The protein below binds the small molecule below.
Small molecule (SMILES): O=c1[nH]cnc2c1ncn2[C@@H]1O[C@H](COP(=O)(O)O)[C@@H](O)[C@H]1O

Sequence of chain 1.D:
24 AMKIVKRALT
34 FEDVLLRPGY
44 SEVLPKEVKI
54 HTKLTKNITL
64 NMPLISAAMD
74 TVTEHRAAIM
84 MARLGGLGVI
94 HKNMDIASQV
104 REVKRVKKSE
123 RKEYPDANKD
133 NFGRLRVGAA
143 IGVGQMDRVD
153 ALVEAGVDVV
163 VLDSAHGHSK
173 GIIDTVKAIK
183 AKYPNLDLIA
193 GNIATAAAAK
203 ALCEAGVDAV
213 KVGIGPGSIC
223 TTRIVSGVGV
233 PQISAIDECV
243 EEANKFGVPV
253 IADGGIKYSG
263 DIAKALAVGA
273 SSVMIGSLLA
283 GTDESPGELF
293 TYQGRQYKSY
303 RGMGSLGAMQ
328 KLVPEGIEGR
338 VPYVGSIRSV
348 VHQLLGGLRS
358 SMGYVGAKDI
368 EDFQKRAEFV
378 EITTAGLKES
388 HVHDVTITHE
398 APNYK

Binding-site contacts:
Ligand atom C2 contacts residue GLU332 of chain 1.D at 3.4 Å.
Ligand atom O2P contacts residue TYR302 of chain 1.D at 2.6 Å (h-bond).
Ligand atom C8 contacts residue MET72 of chain 1.D at 3.5 Å (hydrophobic).
Ligand atom O6 contacts residue GLY304 of chain 1.D at 3.1 Å.
Ligand atom C3' contacts residue ASP255 of chain 1.D at 3.4 Å.
Ligand atom O2' contacts residue ASN194 of chain 1.D at 3.6 Å.
Ligand atom C8 contacts residue ILE221 of chain 1.D at 3.7 Å (hydrophobic).
Ligand atom O5' contacts residue GLY219 of chain 1.D at 3.5 Å.
Ligand atom N7 contacts residue GLY304 of chain 1.D at 3.4 Å.
Ligand atom O2' contacts residue ASP255 of chain 1.D at 2.4 Å (salt-bridge).
Ligand atom O3' contacts residue ASP255 of chain 1.D at 2.6 Å (salt-bridge).
Ligand atom C5 contacts residue MET305 of chain 1.D at 3.6 Å (hydrophobic).
Ligand atom C2 contacts residue CYS222 of chain 1.D at 3.3 Å (hydrophobic).
Ligand atom C6 contacts residue GLY306 of chain 1.D at 3.4 Å.
Ligand atom O2P contacts residue SER220 of chain 1.D at 2.6 Å (h-bond).
Ligand atom O3P contacts residue GLY219 of chain 1.D at 3.5 Å.
Ligand atom O3' contacts residue MET276 of chain 1.D at 3.2 Å (h-bond).
Ligand atom O6 contacts residue GLY333 of chain 1.D at 3.4 Å.
Ligand atom O2P contacts residue SER279 of chain 1.D at 3.1 Å (h-bond).
Ligand atom O5' contacts residue GLY256 of chain 1.D at 3.6 Å.
Ligand atom C4' contacts residue ASP255 of chain 1.D at 3.4 Å.
Ligand atom N3 contacts residue CYS222 of chain 1.D at 3.5 Å.
Ligand atom N7 contacts residue MET305 of chain 1.D at 2.9 Å (h-bond).
Ligand atom O3' contacts residue ALA70 of chain 1.D at 3.4 Å.
Ligand atom C4 contacts residue ILE221 of chain 1.D at 3.8 Å (hydrophobic).
Ligand atom C5' contacts residue TYR302 of chain 1.D at 3.6 Å (hydrophobic).
Ligand atom O1P contacts residue GLY278 of chain 1.D at 3.0 Å (h-bond).
Ligand atom C2 contacts residue 8L11 of chain 1.T at 3.1 Å.
Ligand atom C5 contacts residue ILE221 of chain 1.D at 3.6 Å (hydrophobic).
Ligand atom P contacts residue SER220 of chain 1.D at 3.6 Å.
Ligand atom C2' contacts residue ASP255 of chain 1.D at 3.6 Å.
Ligand atom N1 contacts residue 8L11 of chain 1.T at 3.4 Å (h-bond).
Ligand atom N7 contacts residue ILE221 of chain 1.D at 3.6 Å.
Ligand atom O3P contacts residue SER220 of chain 1.D at 2.9 Å (h-bond).
Ligand atom O6 contacts residue GLY306 of chain 1.D at 2.6 Å (h-bond).
Ligand atom O6 contacts residue MET305 of chain 1.D at 3.2 Å (h-bond).
Ligand atom N3 contacts residue 8L11 of chain 1.T at 3.6 Å.
Ligand atom O3P contacts residue GLY257 of chain 1.D at 3.1 Å (h-bond).
Ligand atom N1 contacts residue GLU332 of chain 1.D at 2.8 Å (salt-bridge).
Ligand atom O1P contacts residue SER279 of chain 1.D at 3.8 Å.